Sequence of chain 1.B:
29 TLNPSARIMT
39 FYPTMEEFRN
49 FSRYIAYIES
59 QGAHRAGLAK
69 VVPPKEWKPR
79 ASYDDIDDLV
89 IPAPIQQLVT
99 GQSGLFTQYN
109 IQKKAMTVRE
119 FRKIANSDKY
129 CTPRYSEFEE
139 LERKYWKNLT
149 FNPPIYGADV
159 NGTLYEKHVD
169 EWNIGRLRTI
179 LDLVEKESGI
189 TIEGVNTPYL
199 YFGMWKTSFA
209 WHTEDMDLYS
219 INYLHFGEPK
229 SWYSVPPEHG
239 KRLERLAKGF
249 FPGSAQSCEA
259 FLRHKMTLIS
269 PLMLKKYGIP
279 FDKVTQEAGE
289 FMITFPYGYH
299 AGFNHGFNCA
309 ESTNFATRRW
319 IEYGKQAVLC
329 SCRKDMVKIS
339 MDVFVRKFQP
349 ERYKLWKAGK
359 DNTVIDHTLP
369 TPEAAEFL

Binding-site contacts:
Ligand atom NH2 contacts residue ASP157 of chain 1.B at 3.6 Å.
Ligand atom N contacts residue GLU191 of chain 1.B at 2.8 Å (salt-bridge).
Ligand atom O contacts residue TYR197 of chain 1.B at 2.6 Å (h-bond).
Ligand atom O contacts residue MET264 of chain 1.B at 3.6 Å.
Ligand atom NE contacts residue TYR197 of chain 1.B at 3.4 Å (h-bond).
Ligand atom C contacts residue ASP157 of chain 1.B at 3.5 Å.
Ligand atom CA contacts residue ASP157 of chain 1.B at 3.6 Å.
Ligand atom CM contacts residue GLY192 of chain 1.B at 3.6 Å.
Ligand atom O contacts residue TYR107 of chain 1.B at 3.6 Å.
Ligand atom CM contacts residue ASN312 of chain 1.B at 3.5 Å.
Ligand atom CM contacts residue GLU212 of chain 1.B at 3.5 Å.
Ligand atom CM contacts residue THR311 of chain 1.B at 3.6 Å.
Ligand atom N contacts residue HIS262 of chain 1.B at 3.6 Å (h-bond).
Ligand atom N contacts residue ASP333 of chain 1.B at 2.4 Å (salt-bridge).
Ligand atom O contacts residue ASN108 of chain 1.B at 3.1 Å (h-bond).
Ligand atom O contacts residue VAL335 of chain 1.B at 3.6 Å.
Ligand atom CH3 contacts residue GLN110 of chain 1.B at 3.4 Å.
Ligand atom CB contacts residue ASP157 of chain 1.B at 3.3 Å.
Ligand atom CD contacts residue GLY192 of chain 1.B at 3.4 Å.
Ligand atom OXT contacts residue TYR107 of chain 1.B at 3.6 Å.
Ligand atom CE contacts residue TYR199 of chain 1.B at 3.5 Å (hydrophobic).
Ligand atom O contacts residue ARG331 of chain 1.B at 3.6 Å (salt-bridge).
Ligand atom OH contacts residue GLN110 of chain 1.B at 3.0 Å (h-bond).
Ligand atom CA contacts residue GLU191 of chain 1.B at 3.7 Å.
Ligand atom CD contacts residue ILE109 of chain 1.B at 3.4 Å (hydrophobic).
Ligand atom CA contacts residue ASP333 of chain 1.B at 3.6 Å.
Ligand atom CB contacts residue GLU191 of chain 1.B at 3.4 Å.
Ligand atom CA contacts residue GLU191 of chain 1.B at 3.6 Å.
Ligand atom N contacts residue ASN108 of chain 1.B at 3.5 Å (h-bond).
Ligand atom NZ contacts residue TYR199 of chain 1.B at 3.5 Å (h-bond).
Ligand atom N contacts residue ASP157 of chain 1.B at 2.8 Å (salt-bridge).
Ligand atom CA contacts residue ASP157 of chain 1.B at 3.5 Å.
Ligand atom CZ contacts residue TYR197 of chain 1.B at 3.3 Å (hydrophobic).
Ligand atom NH2 contacts residue TYR197 of chain 1.B at 3.0 Å (h-bond).
Ligand atom O contacts residue LYS263 of chain 1.B at 2.9 Å (salt-bridge).
Ligand atom CG2 contacts residue ILE93 of chain 1.B at 3.3 Å (hydrophobic).
Ligand atom CH contacts residue GLN110 of chain 1.B at 3.5 Å.
Ligand atom O contacts residue GLN106 of chain 1.B at 3.5 Å (h-bond).
Ligand atom C contacts residue TYR197 of chain 1.B at 3.6 Å (hydrophobic).
Ligand atom CB contacts residue ASP333 of chain 1.B at 3.2 Å.

This protein binds this small molecule.
Small molecule (SMILES): CNCCCC[C@H](NC(=O)[C@H](CCCN=C(N)N)NC(=O)[C@H](C)N)C(=O)N[C@@H](CO)C(=O)N[C@H](C(=O)NCC(=O)NCC(=O)N[C@@H](CCCCNC(C)=O)C(=O)O)[C@@H](C)O